A small-molecule ligand and the protein it binds are described below.
Small molecule (SMILES): CC(=O)N[C@H]1[C@H](O[C@H]2[C@H](O)[C@@H](NC(C)=O)CO[C@@H]2CO)O[C@H](CO)[C@@H](O)[C@@H]1O

Sequence of chain 2.C:
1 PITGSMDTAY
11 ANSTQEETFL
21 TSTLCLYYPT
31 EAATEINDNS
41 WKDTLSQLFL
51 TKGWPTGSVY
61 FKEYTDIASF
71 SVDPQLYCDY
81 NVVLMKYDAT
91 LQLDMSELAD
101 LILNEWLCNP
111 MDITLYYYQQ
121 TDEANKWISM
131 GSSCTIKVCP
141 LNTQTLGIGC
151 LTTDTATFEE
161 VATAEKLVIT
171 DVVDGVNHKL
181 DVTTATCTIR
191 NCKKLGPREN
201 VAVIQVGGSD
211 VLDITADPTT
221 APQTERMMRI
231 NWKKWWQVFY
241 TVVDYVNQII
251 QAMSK

Binding-site contacts:
Ligand atom O7 contacts residue ASN12 of chain 2.C at 3.7 Å.
Ligand atom C7 contacts residue ASN12 of chain 2.C at 3.9 Å.
Ligand atom C5 contacts residue ASN12 of chain 2.C at 4.1 Å.
Ligand atom O5 contacts residue ASN12 of chain 2.C at 2.7 Å (h-bond).
Ligand atom C1 contacts residue ASN12 of chain 2.C at 2.2 Å.
Ligand atom N2 contacts residue ASN12 of chain 2.C at 3.8 Å.
Ligand atom C2 contacts residue ASN12 of chain 2.C at 3.2 Å.